Sequence of chain 1.A:
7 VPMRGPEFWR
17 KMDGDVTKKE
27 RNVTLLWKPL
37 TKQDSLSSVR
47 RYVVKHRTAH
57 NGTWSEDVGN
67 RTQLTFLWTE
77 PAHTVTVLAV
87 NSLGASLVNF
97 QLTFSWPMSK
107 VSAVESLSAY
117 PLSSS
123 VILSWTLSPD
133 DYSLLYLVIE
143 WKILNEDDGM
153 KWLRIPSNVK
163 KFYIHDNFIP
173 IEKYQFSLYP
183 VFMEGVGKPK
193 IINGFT

This small molecule binds to this protein.
Small molecule (SMILES): CC(=O)N[C@@H]1[C@@H](O)[C@H](O)[C@@H](CO)O[C@H]1O

Binding-site contacts:
Ligand atom C4 contacts residue ASN28 of chain 1.A at 4.2 Å.
Ligand atom C1 contacts residue ASN28 of chain 1.A at 1.4 Å.
Ligand atom C3 contacts residue ASN28 of chain 1.A at 3.8 Å.
Ligand atom O7 contacts residue ASP19 of chain 1.A at 4.0 Å.
Ligand atom C8 contacts residue GLU26 of chain 1.A at 3.8 Å.
Ligand atom C7 contacts residue GLY20 of chain 1.A at 4.4 Å.
Ligand atom C7 contacts residue ASN28 of chain 1.A at 3.5 Å.
Ligand atom C8 contacts residue LEU73 of chain 1.A at 4.2 Å (hydrophobic).
Ligand atom C5 contacts residue ASN28 of chain 1.A at 3.6 Å.
Ligand atom O5 contacts residue ASN28 of chain 1.A at 2.3 Å (h-bond).
Ligand atom O7 contacts residue ASN28 of chain 1.A at 3.5 Å (h-bond).
Ligand atom O7 contacts residue GLY20 of chain 1.A at 3.4 Å.
Ligand atom N2 contacts residue LEU73 of chain 1.A at 4.0 Å.
Ligand atom C8 contacts residue ARG27 of chain 1.A at 4.2 Å.
Ligand atom C2 contacts residue ASN28 of chain 1.A at 2.5 Å.
Ligand atom N2 contacts residue ASN28 of chain 1.A at 3.0 Å (h-bond).